Sequence of chain 1.A:
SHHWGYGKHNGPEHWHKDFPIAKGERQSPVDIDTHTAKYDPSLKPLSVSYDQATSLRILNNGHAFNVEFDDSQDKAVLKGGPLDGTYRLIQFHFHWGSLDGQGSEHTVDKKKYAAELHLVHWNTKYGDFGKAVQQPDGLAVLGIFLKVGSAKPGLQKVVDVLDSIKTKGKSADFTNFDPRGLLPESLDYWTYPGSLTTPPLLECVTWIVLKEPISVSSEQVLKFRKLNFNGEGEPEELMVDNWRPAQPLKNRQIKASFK

The protein below binds the small molecule below.
Small molecule (SMILES): NS(=O)(=O)CCNC(=O)/C(Cc1ccc(O)c(Br)c1)=N/O

Binding-site contacts:
Ligand atom O9 contacts residue THR198 of chain 1.A at 2.9 Å (h-bond).
Ligand atom S6 contacts residue THR198 of chain 1.A at 3.9 Å.
Ligand atom O7 contacts residue VAL121 of chain 1.A at 3.6 Å.
Ligand atom O7 contacts residue HIS119 of chain 1.A at 3.8 Å.
Ligand atom O21 contacts residue OE21 of chain 1.F at 3.2 Å.
Ligand atom BR contacts residue VAL134 of chain 1.A at 3.7 Å.
Ligand atom O21 contacts residue THR199 of chain 1.A at 3.9 Å.
Ligand atom O9 contacts residue TRP208 of chain 1.A at 3.6 Å.
Ligand atom C2 contacts residue THR199 of chain 1.A at 3.9 Å.
Ligand atom O21 contacts residue PRO201 of chain 1.A at 3.4 Å.
Ligand atom C10 contacts residue THR199 of chain 1.A at 3.8 Å.
Ligand atom BR contacts residue LEU203 of chain 1.A at 3.8 Å.
Ligand atom S6 contacts residue ZN1 of chain 1.B at 3.1 Å.
Ligand atom N20 contacts residue THR199 of chain 1.A at 3.0 Å (h-bond).
Ligand atom O21 contacts residue PRO200 of chain 1.A at 2.6 Å (h-bond).
Ligand atom C14 contacts residue PHE130 of chain 1.A at 3.9 Å (hydrophobic).
Ligand atom O7 contacts residue ZN1 of chain 1.B at 3.1 Å.
Ligand atom C12 contacts residue OE21 of chain 1.F at 3.9 Å.
Ligand atom O1 contacts residue GLN92 of chain 1.A at 3.6 Å.
Ligand atom C16 contacts residue PHE130 of chain 1.A at 3.6 Å (hydrophobic).
Ligand atom C5 contacts residue THR199 of chain 1.A at 3.6 Å.
Ligand atom C4 contacts residue HIS94 of chain 1.A at 3.7 Å.
Ligand atom N8 contacts residue ZN1 of chain 1.B at 1.9 Å.
Ligand atom O17 contacts residue PHE130 of chain 1.A at 4.0 Å.
Ligand atom O17 contacts residue OE21 of chain 1.F at 3.9 Å.
Ligand atom C4 contacts residue THR199 of chain 1.A at 3.8 Å.
Ligand atom O7 contacts residue HIS94 of chain 1.A at 3.1 Å.
Ligand atom C13 contacts residue OE21 of chain 1.F at 3.9 Å.
Ligand atom N20 contacts residue PRO200 of chain 1.A at 3.0 Å (h-bond).
Ligand atom C16 contacts residue OE21 of chain 1.F at 3.9 Å.
Ligand atom N20 contacts residue PRO201 of chain 1.A at 4.0 Å.
Ligand atom C18 contacts residue PHE130 of chain 1.A at 3.7 Å (hydrophobic).
Ligand atom N3 contacts residue THR199 of chain 1.A at 3.0 Å (h-bond).
Ligand atom N8 contacts residue HIS96 of chain 1.A at 3.3 Å (h-bond).
Ligand atom S6 contacts residue HIS94 of chain 1.A at 3.9 Å.
Ligand atom N8 contacts residue HIS119 of chain 1.A at 3.4 Å (h-bond).
Ligand atom BR contacts residue PRO201 of chain 1.A at 3.7 Å.
Ligand atom N8 contacts residue HIS94 of chain 1.A at 3.3 Å (h-bond).
Ligand atom N8 contacts residue THR198 of chain 1.A at 2.8 Å (h-bond).
Ligand atom O9 contacts residue LEU197 of chain 1.A at 3.4 Å.